Binding-site contacts:
Ligand atom OXT contacts residue ASN323 of chain 1.A at 4.5 Å.
Ligand atom C4 contacts residue SER136 of chain 3.A at 4.5 Å.
Ligand atom O contacts residue ASN106 of chain 3.A at 2.7 Å (h-bond).
Ligand atom OXT contacts residue LEU183 of chain 2.A at 3.2 Å.
Ligand atom C6 contacts residue ASN323 of chain 1.A at 3.6 Å.
Ligand atom C4 contacts residue ARG354 of chain 3.A at 3.8 Å.
Ligand atom O8 contacts residue ASN323 of chain 1.A at 3.3 Å (h-bond).
Ligand atom O8 contacts residue LYS321 of chain 1.A at 2.5 Å (salt-bridge).
Ligand atom C6 contacts residue LYS321 of chain 1.A at 3.7 Å.
Ligand atom C5 contacts residue ASN323 of chain 1.A at 3.4 Å.
Ligand atom O7 contacts residue ARG354 of chain 3.A at 4.3 Å.
Ligand atom C6 contacts residue ARG354 of chain 3.A at 4.1 Å.
Ligand atom C contacts residue TRP359 of chain 3.A at 4.4 Å (hydrophobic).
Ligand atom C contacts residue SER136 of chain 3.A at 4.2 Å.
Ligand atom C5 contacts residue THR182 of chain 2.A at 4.2 Å.
Ligand atom C contacts residue LEU183 of chain 2.A at 4.4 Å (hydrophobic).
Ligand atom C contacts residue ASN106 of chain 3.A at 3.6 Å.
Ligand atom C contacts residue ARG354 of chain 3.A at 3.8 Å.
Ligand atom O contacts residue TRP359 of chain 3.A at 3.7 Å.
Ligand atom C6 contacts residue THR182 of chain 2.A at 3.8 Å.
Ligand atom OXT contacts residue ASN106 of chain 3.A at 4.1 Å.
Ligand atom C5 contacts residue ARG354 of chain 3.A at 3.7 Å.
Ligand atom C5 contacts residue LEU183 of chain 2.A at 4.5 Å (hydrophobic).
Ligand atom OXT contacts residue ARG354 of chain 3.A at 3.6 Å.
Ligand atom O contacts residue ARG354 of chain 3.A at 4.1 Å.
Ligand atom O8 contacts residue THR182 of chain 2.A at 3.1 Å (h-bond).
Ligand atom C5 contacts residue LYS321 of chain 1.A at 4.3 Å.
Ligand atom O contacts residue SER136 of chain 3.A at 3.1 Å.
Ligand atom O7 contacts residue THR135 of chain 3.A at 4.4 Å.
Ligand atom OXT contacts residue TRP359 of chain 3.A at 4.3 Å.

The protein below binds the small molecule below.
Small molecule (SMILES): O=C(O)/C=C/C(=O)O

Sequence of chain 1.A:
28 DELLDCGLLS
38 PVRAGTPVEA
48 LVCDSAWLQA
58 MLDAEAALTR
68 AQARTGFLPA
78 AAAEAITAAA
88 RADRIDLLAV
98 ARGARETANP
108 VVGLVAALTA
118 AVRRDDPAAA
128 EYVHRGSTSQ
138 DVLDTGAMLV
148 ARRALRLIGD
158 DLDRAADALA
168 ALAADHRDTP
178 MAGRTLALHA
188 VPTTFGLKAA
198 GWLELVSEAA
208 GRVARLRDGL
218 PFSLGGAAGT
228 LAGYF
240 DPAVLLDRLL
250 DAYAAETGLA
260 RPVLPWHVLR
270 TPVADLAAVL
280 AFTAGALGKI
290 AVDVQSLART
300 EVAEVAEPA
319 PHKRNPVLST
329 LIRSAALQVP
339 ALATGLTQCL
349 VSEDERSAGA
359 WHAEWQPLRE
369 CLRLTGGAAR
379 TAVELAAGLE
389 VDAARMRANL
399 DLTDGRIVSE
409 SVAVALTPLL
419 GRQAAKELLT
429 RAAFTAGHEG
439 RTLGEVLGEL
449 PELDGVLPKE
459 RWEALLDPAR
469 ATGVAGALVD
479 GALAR

Sequence of chain 2.A:
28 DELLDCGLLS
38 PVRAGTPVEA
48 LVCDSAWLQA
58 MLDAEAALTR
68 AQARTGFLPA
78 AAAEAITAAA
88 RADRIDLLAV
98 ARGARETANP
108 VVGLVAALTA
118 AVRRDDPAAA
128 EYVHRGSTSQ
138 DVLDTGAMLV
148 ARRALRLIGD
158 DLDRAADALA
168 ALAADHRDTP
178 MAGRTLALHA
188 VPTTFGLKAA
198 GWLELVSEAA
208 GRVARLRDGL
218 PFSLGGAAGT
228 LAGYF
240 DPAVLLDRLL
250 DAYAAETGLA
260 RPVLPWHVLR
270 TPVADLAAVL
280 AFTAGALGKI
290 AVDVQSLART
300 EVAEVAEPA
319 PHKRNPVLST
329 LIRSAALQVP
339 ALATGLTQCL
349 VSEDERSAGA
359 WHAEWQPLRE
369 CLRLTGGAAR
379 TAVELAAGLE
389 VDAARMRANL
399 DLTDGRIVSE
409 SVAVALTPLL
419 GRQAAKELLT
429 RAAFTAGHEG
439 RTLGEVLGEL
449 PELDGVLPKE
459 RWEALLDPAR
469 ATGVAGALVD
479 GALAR

Sequence of chain 3.A:
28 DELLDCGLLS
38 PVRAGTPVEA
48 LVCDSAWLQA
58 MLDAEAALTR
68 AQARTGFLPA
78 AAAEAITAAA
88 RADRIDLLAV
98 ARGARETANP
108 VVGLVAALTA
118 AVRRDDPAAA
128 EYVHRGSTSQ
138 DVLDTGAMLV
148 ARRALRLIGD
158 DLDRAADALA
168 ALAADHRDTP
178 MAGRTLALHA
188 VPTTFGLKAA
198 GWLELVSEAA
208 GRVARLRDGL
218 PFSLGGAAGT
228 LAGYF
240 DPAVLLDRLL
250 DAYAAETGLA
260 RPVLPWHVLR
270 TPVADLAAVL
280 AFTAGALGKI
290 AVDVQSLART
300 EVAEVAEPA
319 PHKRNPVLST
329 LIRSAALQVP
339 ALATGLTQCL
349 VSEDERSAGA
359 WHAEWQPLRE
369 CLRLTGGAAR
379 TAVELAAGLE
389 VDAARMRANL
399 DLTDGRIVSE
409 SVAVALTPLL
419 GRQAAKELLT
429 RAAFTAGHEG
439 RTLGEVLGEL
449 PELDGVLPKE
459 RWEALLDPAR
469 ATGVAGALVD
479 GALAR